The small molecule below binds the protein below.
Small molecule (SMILES): CCOc1ccc(Nc2c(C)c(N[C@H]3CCCNC3)nc3ccnn23)cc1

Sequence of chain 1.L:
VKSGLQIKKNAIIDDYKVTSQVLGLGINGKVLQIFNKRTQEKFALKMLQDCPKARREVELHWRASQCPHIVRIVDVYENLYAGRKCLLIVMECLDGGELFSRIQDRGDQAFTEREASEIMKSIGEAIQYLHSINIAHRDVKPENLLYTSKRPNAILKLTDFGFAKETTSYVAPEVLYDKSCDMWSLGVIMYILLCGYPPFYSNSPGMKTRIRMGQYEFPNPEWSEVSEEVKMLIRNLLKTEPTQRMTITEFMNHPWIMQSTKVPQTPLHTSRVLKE

Binding-site contacts:
Ligand atom C1 contacts residue PRO221 of chain 1.L at 4.4 Å (hydrophobic).
Ligand atom C1 contacts residue TYR224 of chain 1.L at 4.4 Å (hydrophobic).
Ligand atom C3 contacts residue PRO221 of chain 1.L at 4.0 Å (hydrophobic).
Ligand atom C14 contacts residue GLU304 of chain 1.L at 4.4 Å.
Ligand atom O21 contacts residue TYR224 of chain 1.L at 4.5 Å.
Ligand atom C27 contacts residue TYR220 of chain 1.L at 3.8 Å (hydrophobic).
Ligand atom C20 contacts residue TYR224 of chain 1.L at 3.1 Å (hydrophobic).
Ligand atom N2 contacts residue PRO221 of chain 1.L at 4.2 Å.
Ligand atom N9 contacts residue TYR224 of chain 1.L at 3.5 Å.
Ligand atom C5 contacts residue PRO221 of chain 1.L at 3.8 Å (hydrophobic).
Ligand atom C27 contacts residue TYR224 of chain 1.L at 3.7 Å (hydrophobic).
Ligand atom C11 contacts residue SER225 of chain 1.L at 4.2 Å.
Ligand atom C16 contacts residue TYR224 of chain 1.L at 4.2 Å (hydrophobic).
Ligand atom C13 contacts residue TYR224 of chain 1.L at 3.7 Å (hydrophobic).
Ligand atom C8 contacts residue PRO221 of chain 1.L at 4.3 Å (hydrophobic).
Ligand atom C14 contacts residue PRO221 of chain 1.L at 4.4 Å (hydrophobic).
Ligand atom N10 contacts residue PRO221 of chain 1.L at 4.1 Å.
Ligand atom C25 contacts residue GLY219 of chain 1.L at 4.0 Å.
Ligand atom C19 contacts residue TYR220 of chain 1.L at 3.9 Å (hydrophobic).
Ligand atom C24 contacts residue TYR224 of chain 1.L at 3.6 Å (hydrophobic).
Ligand atom N6 contacts residue PRO221 of chain 1.L at 3.6 Å.
Ligand atom O21 contacts residue TYR220 of chain 1.L at 4.1 Å.
Ligand atom C16 contacts residue TYR220 of chain 1.L at 4.1 Å (hydrophobic).
Ligand atom C11 contacts residue TYR224 of chain 1.L at 4.4 Å (hydrophobic).
Ligand atom C26 contacts residue PHE107 of chain 1.L at 4.3 Å (hydrophobic).
Ligand atom N7 contacts residue TYR224 of chain 1.L at 3.9 Å.
Ligand atom N7 contacts residue SER225 of chain 1.L at 3.7 Å.
Ligand atom C17 contacts residue TYR224 of chain 1.L at 2.9 Å (hydrophobic).
Ligand atom C26 contacts residue ILE215 of chain 1.L at 4.3 Å (hydrophobic).
Ligand atom C4 contacts residue PRO221 of chain 1.L at 3.8 Å (hydrophobic).
Ligand atom N2 contacts residue TYR224 of chain 1.L at 4.3 Å.